This protein binds this small molecule.
Small molecule (SMILES): CC[C@H](C)[C@H](NC(=O)[C@H](CC(N)=O)NC(=O)[C@H](CC(C)C)NC(=O)[C@H](CO)NC(=O)CNC(=O)[C@@H](N)CO)C(=O)NCC(=O)N[C@@H](CO)C(=O)N[C@@H](CC(C)C)C(=O)N[C@H](C=O)CCCCN

Sequence of chain 15.A:
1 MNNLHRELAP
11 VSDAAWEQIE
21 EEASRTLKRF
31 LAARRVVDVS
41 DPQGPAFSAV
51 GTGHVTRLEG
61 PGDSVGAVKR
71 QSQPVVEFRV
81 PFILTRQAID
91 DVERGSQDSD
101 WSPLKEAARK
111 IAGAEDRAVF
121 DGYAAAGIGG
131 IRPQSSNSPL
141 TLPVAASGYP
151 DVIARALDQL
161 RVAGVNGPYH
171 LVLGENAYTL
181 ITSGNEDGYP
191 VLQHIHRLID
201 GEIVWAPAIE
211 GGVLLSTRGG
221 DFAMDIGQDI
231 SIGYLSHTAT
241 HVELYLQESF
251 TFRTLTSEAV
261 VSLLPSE

Binding-site contacts:
Ligand atom C contacts residue SER231 of chain 15.A at 3.8 Å.
Ligand atom CD1 contacts residue ILE230 of chain 15.A at 3.5 Å (hydrophobic).
Ligand atom N contacts residue ASP229 of chain 15.A at 2.8 Å (salt-bridge).
Ligand atom CD2 contacts residue GLU20 of chain 15.A at 3.6 Å.
Ligand atom O contacts residue ARG6 of chain 15.A at 3.4 Å (salt-bridge).
Ligand atom CD1 contacts residue LEU31 of chain 15.A at 3.6 Å (hydrophobic).
Ligand atom CB contacts residue ILE230 of chain 15.A at 3.6 Å (hydrophobic).
Ligand atom C contacts residue ARG34 of chain 15.A at 3.7 Å.
Ligand atom O contacts residue ARG34 of chain 15.A at 2.8 Å (salt-bridge).
Ligand atom O contacts residue ASN2 of chain 15.A at 3.8 Å.
Ligand atom CD1 contacts residue LEU27 of chain 15.A at 3.6 Å (hydrophobic).
Ligand atom N contacts residue ILE230 of chain 15.A at 3.1 Å (h-bond).
Ligand atom OG contacts residue ARG34 of chain 15.A at 3.7 Å.
Ligand atom CA contacts residue ASP229 of chain 15.A at 3.6 Å.
Ligand atom CE contacts residue VAL36 of chain 15.A at 3.7 Å (hydrophobic).
Ligand atom CB contacts residue ARG35 of chain 15.A at 3.4 Å.
Ligand atom CD2 contacts residue SER24 of chain 15.A at 3.5 Å.
Ligand atom CE contacts residue ARG35 of chain 15.A at 3.8 Å.
Ligand atom OG contacts residue ASP229 of chain 15.A at 3.6 Å.
Ligand atom CB contacts residue VAL39 of chain 15.A at 3.7 Å (hydrophobic).
Ligand atom N contacts residue ARG34 of chain 15.A at 3.4 Å (salt-bridge).
Ligand atom N contacts residue ASP229 of chain 15.A at 3.2 Å (salt-bridge).
Ligand atom C contacts residue ASP229 of chain 15.A at 3.8 Å.
Ligand atom CA contacts residue ASP229 of chain 15.A at 3.8 Å.
Ligand atom CG contacts residue ARG35 of chain 15.A at 3.1 Å.
Ligand atom CD1 contacts residue LYS28 of chain 15.A at 3.4 Å.
Ligand atom CA contacts residue ARG35 of chain 15.A at 3.8 Å.
Ligand atom N contacts residue ARG34 of chain 15.A at 3.7 Å.
Ligand atom NZ contacts residue THR217 of chain 15.A at 3.8 Å.
Ligand atom O contacts residue SER231 of chain 15.A at 3.2 Å.
Ligand atom O contacts residue ILE232 of chain 15.A at 3.6 Å (h-bond).
Ligand atom CG contacts residue ILE230 of chain 15.A at 3.6 Å (hydrophobic).
Ligand atom CE contacts residue VAL37 of chain 15.A at 3.7 Å (hydrophobic).
Ligand atom CB contacts residue SER24 of chain 15.A at 3.8 Å.
Ligand atom N contacts residue ARG34 of chain 15.A at 3.9 Å.
Ligand atom CA contacts residue ARG6 of chain 15.A at 3.7 Å.
Ligand atom O contacts residue LEU4 of chain 15.A at 3.7 Å.
Ligand atom CG2 contacts residue LEU31 of chain 15.A at 3.8 Å (hydrophobic).
Ligand atom CD1 contacts residue LEU27 of chain 15.A at 3.8 Å (hydrophobic).
Ligand atom CA contacts residue SER231 of chain 15.A at 3.6 Å.